A protein and the small-molecule ligand that binds it are described below.
Small molecule (SMILES): CC(=O)N[C@H]1[C@H](O[C@H]2[C@H](O)[C@@H](NC(C)=O)CO[C@@H]2CO)O[C@H](CO)[C@@H](O)[C@@H]1O

Binding-site contacts:
Ligand atom O5 contacts residue ASN324 of chain 1.A at 2.4 Å (h-bond).
Ligand atom C5 contacts residue ASN324 of chain 1.A at 3.7 Å.
Ligand atom C4 contacts residue ASN324 of chain 1.A at 4.2 Å.
Ligand atom C2 contacts residue ASN324 of chain 1.A at 2.3 Å.
Ligand atom C7 contacts residue ASN324 of chain 1.A at 3.5 Å.
Ligand atom N2 contacts residue ASN324 of chain 1.A at 2.7 Å (h-bond).
Ligand atom C1 contacts residue ASN324 of chain 1.A at 1.4 Å.
Ligand atom O7 contacts residue ASN324 of chain 1.A at 3.8 Å.
Ligand atom C3 contacts residue ASN324 of chain 1.A at 3.7 Å.

Sequence of chain 1.A:
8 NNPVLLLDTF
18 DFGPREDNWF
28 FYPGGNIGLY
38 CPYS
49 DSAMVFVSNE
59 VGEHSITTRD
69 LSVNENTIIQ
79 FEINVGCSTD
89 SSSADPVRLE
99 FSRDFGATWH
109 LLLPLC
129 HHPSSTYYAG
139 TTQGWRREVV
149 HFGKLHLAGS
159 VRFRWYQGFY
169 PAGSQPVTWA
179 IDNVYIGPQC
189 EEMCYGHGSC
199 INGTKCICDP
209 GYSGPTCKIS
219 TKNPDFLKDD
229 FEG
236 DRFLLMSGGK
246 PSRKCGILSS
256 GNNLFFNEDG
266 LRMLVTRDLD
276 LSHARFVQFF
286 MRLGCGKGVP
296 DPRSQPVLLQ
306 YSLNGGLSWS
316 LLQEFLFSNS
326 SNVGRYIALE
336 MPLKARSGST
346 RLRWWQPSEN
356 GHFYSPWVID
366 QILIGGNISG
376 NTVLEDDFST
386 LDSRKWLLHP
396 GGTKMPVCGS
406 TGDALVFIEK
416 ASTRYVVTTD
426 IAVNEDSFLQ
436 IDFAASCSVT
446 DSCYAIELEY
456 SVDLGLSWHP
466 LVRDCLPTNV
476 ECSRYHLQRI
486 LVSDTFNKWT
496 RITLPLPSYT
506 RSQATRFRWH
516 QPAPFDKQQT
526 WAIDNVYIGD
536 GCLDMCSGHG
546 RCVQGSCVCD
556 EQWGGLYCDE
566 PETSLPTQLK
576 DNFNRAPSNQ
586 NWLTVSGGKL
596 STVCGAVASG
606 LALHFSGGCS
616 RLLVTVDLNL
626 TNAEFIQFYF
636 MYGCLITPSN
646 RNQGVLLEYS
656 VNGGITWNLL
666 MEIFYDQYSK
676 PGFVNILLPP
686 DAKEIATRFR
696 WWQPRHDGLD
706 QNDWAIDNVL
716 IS